The small molecule below binds the protein below.
Small molecule (SMILES): C[C@]12CCc3c(ccc4cc(O)ccc34)[C@@H]1CCC2=O

Sequence of chain 2.B:
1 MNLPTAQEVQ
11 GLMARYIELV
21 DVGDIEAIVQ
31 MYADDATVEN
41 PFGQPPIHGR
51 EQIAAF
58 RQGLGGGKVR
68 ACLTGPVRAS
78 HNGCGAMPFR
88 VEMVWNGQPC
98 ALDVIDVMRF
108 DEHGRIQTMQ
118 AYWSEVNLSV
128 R

Binding-site contacts:
Ligand atom C24 contacts residue LEU99 of chain 2.B at 3.7 Å (hydrophobic).
Ligand atom C2 contacts residue PHE86 of chain 2.B at 3.7 Å (hydrophobic).
Ligand atom C17 contacts residue MET90 of chain 2.B at 4.0 Å (hydrophobic).
Ligand atom C11 contacts residue ASN40 of chain 2.B at 4.0 Å.
Ligand atom C10 contacts residue ASN40 of chain 2.B at 3.5 Å.
Ligand atom C3 contacts residue ASN40 of chain 2.B at 3.4 Å.
Ligand atom C26 contacts residue MET90 of chain 2.B at 3.4 Å (hydrophobic).
Ligand atom C24 contacts residue TRP120 of chain 2.B at 3.9 Å (hydrophobic).
Ligand atom C13 contacts residue VAL88 of chain 2.B at 4.0 Å (hydrophobic).
Ligand atom C19 contacts residue VAL66 of chain 2.B at 4.1 Å (hydrophobic).
Ligand atom C10 contacts residue TRP120 of chain 2.B at 3.3 Å (hydrophobic).
Ligand atom C1 contacts residue ASP103 of chain 2.B at 3.8 Å.
Ligand atom C19 contacts residue VAL88 of chain 2.B at 3.8 Å (hydrophobic).
Ligand atom C27 contacts residue GLY60 of chain 2.B at 4.0 Å.
Ligand atom O1 contacts residue TYR16 of chain 2.B at 2.5 Å (h-bond).
Ligand atom O1 contacts residue PHE86 of chain 2.B at 3.6 Å.
Ligand atom C12 contacts residue LEU99 of chain 2.B at 4.0 Å (hydrophobic).
Ligand atom C2 contacts residue ASN40 of chain 2.B at 3.2 Å.
Ligand atom C16 contacts residue MET90 of chain 2.B at 4.0 Å (hydrophobic).
Ligand atom C2 contacts residue ASP103 of chain 2.B at 4.0 Å.
Ligand atom C18 contacts residue VAL66 of chain 2.B at 4.0 Å (hydrophobic).
Ligand atom C6 contacts residue TYR16 of chain 2.B at 3.4 Å (hydrophobic).
Ligand atom C16 contacts residue LEU99 of chain 2.B at 3.9 Å (hydrophobic).
Ligand atom C2 contacts residue ALA118 of chain 2.B at 4.2 Å (hydrophobic).
Ligand atom C1 contacts residue PHE86 of chain 2.B at 3.7 Å (hydrophobic).
Ligand atom C18 contacts residue GLY60 of chain 2.B at 4.1 Å.
Ligand atom C1 contacts residue ASN40 of chain 2.B at 3.9 Å.
Ligand atom C6 contacts residue VAL20 of chain 2.B at 4.0 Å (hydrophobic).
Ligand atom C4 contacts residue ASN40 of chain 2.B at 4.2 Å.
Ligand atom C18 contacts residue MET90 of chain 2.B at 4.0 Å (hydrophobic).
Ligand atom C1 contacts residue TYR16 of chain 2.B at 3.3 Å (hydrophobic).
Ligand atom C25 contacts residue MET90 of chain 2.B at 3.6 Å (hydrophobic).
Ligand atom O26 contacts residue MET90 of chain 2.B at 3.3 Å (h-bond).
Ligand atom O1 contacts residue ASP103 of chain 2.B at 2.6 Å (salt-bridge).
Ligand atom C18 contacts residue VAL88 of chain 2.B at 3.9 Å (hydrophobic).
Ligand atom C10 contacts residue VAL101 of chain 2.B at 4.1 Å (hydrophobic).
Ligand atom C4 contacts residue VAL88 of chain 2.B at 4.0 Å (hydrophobic).
Ligand atom C11 contacts residue LEU99 of chain 2.B at 3.6 Å (hydrophobic).
Ligand atom C5 contacts residue VAL20 of chain 2.B at 4.1 Å (hydrophobic).
Ligand atom C11 contacts residue TRP120 of chain 2.B at 3.4 Å (hydrophobic).